This protein binds this small molecule.
Small molecule (SMILES): CC(=O)N[C@H]1[C@H](O[C@H]2[C@H](O)[C@@H](NC(C)=O)CO[C@@H]2CO)O[C@H](CO)[C@@H](O)[C@@H]1O

Sequence of chain 2.F:
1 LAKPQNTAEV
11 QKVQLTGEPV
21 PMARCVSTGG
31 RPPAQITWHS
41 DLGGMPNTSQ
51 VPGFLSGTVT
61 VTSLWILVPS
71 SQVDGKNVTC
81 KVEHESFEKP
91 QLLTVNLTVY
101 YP

Binding-site contacts:
Ligand atom C7 contacts residue ASN77 of chain 2.F at 2.7 Å.
Ligand atom C7 contacts residue NAG1 of chain 2.L at 4.3 Å.
Ligand atom C1 contacts residue ASN77 of chain 2.F at 1.5 Å.
Ligand atom C6 contacts residue THR94 of chain 2.F at 4.0 Å.
Ligand atom C1 contacts residue NAG1 of chain 2.L at 3.4 Å.
Ligand atom O5 contacts residue ASN77 of chain 2.F at 2.4 Å (h-bond).
Ligand atom C8 contacts residue NAG1 of chain 2.L at 4.3 Å.
Ligand atom N2 contacts residue ASN77 of chain 2.F at 2.8 Å (h-bond).
Ligand atom C3 contacts residue ASN77 of chain 2.F at 3.7 Å.
Ligand atom C8 contacts residue ASN77 of chain 2.F at 4.1 Å.
Ligand atom C2 contacts residue ASN77 of chain 2.F at 2.3 Å.
Ligand atom N2 contacts residue NAG1 of chain 2.L at 4.2 Å.
Ligand atom C2 contacts residue NAG1 of chain 2.L at 4.3 Å.
Ligand atom O5 contacts residue THR94 of chain 2.F at 3.8 Å.
Ligand atom O5 contacts residue NAG1 of chain 2.L at 4.2 Å.
Ligand atom O7 contacts residue ASN77 of chain 2.F at 2.3 Å (h-bond).
Ligand atom C5 contacts residue ASN77 of chain 2.F at 3.7 Å.
Ligand atom C4 contacts residue ASN77 of chain 2.F at 4.2 Å.
Ligand atom O6 contacts residue THR94 of chain 2.F at 4.0 Å.
Ligand atom C5 contacts residue NAG1 of chain 2.L at 4.5 Å.